Sequence of chain 1.A:
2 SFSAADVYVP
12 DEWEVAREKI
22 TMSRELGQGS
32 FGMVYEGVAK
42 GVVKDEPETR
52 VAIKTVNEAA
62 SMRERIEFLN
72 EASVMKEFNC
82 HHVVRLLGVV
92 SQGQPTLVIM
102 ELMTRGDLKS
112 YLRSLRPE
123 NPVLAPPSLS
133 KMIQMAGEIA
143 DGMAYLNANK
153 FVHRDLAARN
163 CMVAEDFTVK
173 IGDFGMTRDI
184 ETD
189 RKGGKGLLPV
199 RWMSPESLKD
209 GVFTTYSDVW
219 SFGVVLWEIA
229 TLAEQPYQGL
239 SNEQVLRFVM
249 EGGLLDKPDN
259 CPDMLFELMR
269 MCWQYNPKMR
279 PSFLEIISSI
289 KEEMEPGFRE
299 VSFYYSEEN

The small molecule below binds the protein below.
Small molecule (SMILES): O=C1NC(=O)c2ccc(Br)cc2/C1=C/Nc1ccc(CN2CCCC2)cc1

Binding-site contacts:
Ligand atom C20 contacts residue GLU102 of chain 1.A at 3.9 Å.
Ligand atom C11 contacts residue THR105 of chain 1.A at 3.8 Å.
Ligand atom C4 contacts residue GLY107 of chain 1.A at 3.9 Å.
Ligand atom C1 contacts residue THR105 of chain 1.A at 3.3 Å.
Ligand atom C2 contacts residue GLY107 of chain 1.A at 3.8 Å.
Ligand atom C20 contacts residue ALA53 of chain 1.A at 3.9 Å (hydrophobic).
Ligand atom C13 contacts residue MET164 of chain 1.A at 3.5 Å (hydrophobic).
Ligand atom O2 contacts residue ALA53 of chain 1.A at 3.8 Å.
Ligand atom C21 contacts residue ALA53 of chain 1.A at 3.5 Å (hydrophobic).
Ligand atom C16 contacts residue VAL35 of chain 1.A at 3.6 Å (hydrophobic).
Ligand atom C15 contacts residue VAL35 of chain 1.A at 3.9 Å (hydrophobic).
Ligand atom N3 contacts residue ALA53 of chain 1.A at 3.4 Å.
Ligand atom C12 contacts residue MET164 of chain 1.A at 3.3 Å (hydrophobic).
Ligand atom N3 contacts residue GLU102 of chain 1.A at 3.0 Å (salt-bridge).
Ligand atom N2 contacts residue LEU27 of chain 1.A at 3.8 Å.
Ligand atom C2 contacts residue LEU27 of chain 1.A at 3.7 Å (hydrophobic).
Ligand atom C3 contacts residue MET104 of chain 1.A at 3.6 Å (hydrophobic).
Ligand atom C11 contacts residue ARG106 of chain 1.A at 3.8 Å.
Ligand atom N2 contacts residue MET104 of chain 1.A at 3.3 Å (h-bond).
Ligand atom C21 contacts residue MET104 of chain 1.A at 3.7 Å (hydrophobic).
Ligand atom BR1 contacts residue GLN29 of chain 1.A at 3.5 Å.
Ligand atom O2 contacts residue MET164 of chain 1.A at 3.9 Å.
Ligand atom BR1 contacts residue VAL35 of chain 1.A at 3.4 Å.
Ligand atom O1 contacts residue MET101 of chain 1.A at 3.3 Å.
Ligand atom C4 contacts residue LEU27 of chain 1.A at 3.8 Å (hydrophobic).
Ligand atom N2 contacts residue MET164 of chain 1.A at 3.5 Å.
Ligand atom O2 contacts residue MET104 of chain 1.A at 2.6 Å (h-bond).
Ligand atom BR1 contacts residue GLY30 of chain 1.A at 3.8 Å.
Ligand atom C2 contacts residue MET104 of chain 1.A at 3.2 Å (hydrophobic).
Ligand atom C2 contacts residue THR105 of chain 1.A at 3.6 Å.
Ligand atom C5 contacts residue LEU27 of chain 1.A at 3.5 Å (hydrophobic).
Ligand atom C12 contacts residue LEU27 of chain 1.A at 3.9 Å (hydrophobic).
Ligand atom O1 contacts residue VAL85 of chain 1.A at 3.7 Å.
Ligand atom O2 contacts residue LEU103 of chain 1.A at 3.5 Å.
Ligand atom O2 contacts residue GLU102 of chain 1.A at 3.6 Å (salt-bridge).
Ligand atom C1 contacts residue LEU27 of chain 1.A at 3.8 Å (hydrophobic).
Ligand atom C21 contacts residue MET164 of chain 1.A at 3.6 Å (hydrophobic).
Ligand atom C21 contacts residue GLU102 of chain 1.A at 3.7 Å.
Ligand atom C3 contacts residue LEU27 of chain 1.A at 3.9 Å (hydrophobic).
Ligand atom C3 contacts residue GLY107 of chain 1.A at 3.7 Å.